The small molecule below binds the protein below.
Small molecule (SMILES): N#C[Fe](=C=O)C#N

Sequence of chain 1.B:
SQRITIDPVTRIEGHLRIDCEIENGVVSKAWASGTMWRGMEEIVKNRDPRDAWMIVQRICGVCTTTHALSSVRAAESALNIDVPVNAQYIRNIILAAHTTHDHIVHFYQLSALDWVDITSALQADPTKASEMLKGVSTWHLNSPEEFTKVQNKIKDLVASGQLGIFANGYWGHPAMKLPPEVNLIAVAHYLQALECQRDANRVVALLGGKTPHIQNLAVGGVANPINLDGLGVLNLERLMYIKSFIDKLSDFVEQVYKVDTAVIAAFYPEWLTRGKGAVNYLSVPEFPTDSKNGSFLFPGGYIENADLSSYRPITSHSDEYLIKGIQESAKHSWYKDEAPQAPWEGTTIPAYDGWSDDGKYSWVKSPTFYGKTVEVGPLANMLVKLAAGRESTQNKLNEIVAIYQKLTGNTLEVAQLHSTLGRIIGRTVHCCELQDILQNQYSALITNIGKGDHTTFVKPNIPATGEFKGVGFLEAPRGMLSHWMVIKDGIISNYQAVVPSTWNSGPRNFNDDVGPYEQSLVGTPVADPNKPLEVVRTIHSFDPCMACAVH

Binding-site contacts:
Ligand atom C1 contacts residue VAL500 of chain 1.B at 3.7 Å (hydrophobic).
Ligand atom C3 contacts residue CYS549 of chain 1.B at 3.2 Å (hydrophobic).
Ligand atom O3 contacts residue VAL500 of chain 1.B at 3.5 Å.
Ligand atom C1 contacts residue ARG479 of chain 1.B at 3.5 Å.
Ligand atom FE contacts residue NI1 of chain 1.J at 2.7 Å.
Ligand atom C3 contacts residue CYS64 of chain 1.B at 3.2 Å (hydrophobic).
Ligand atom C2 contacts residue ALA477 of chain 1.B at 4.1 Å (hydrophobic).
Ligand atom C2 contacts residue NI1 of chain 1.J at 3.8 Å.
Ligand atom C1 contacts residue PRO501 of chain 1.B at 3.7 Å (hydrophobic).
Ligand atom O3 contacts residue LEU482 of chain 1.B at 3.4 Å.
Ligand atom C1 contacts residue CYS64 of chain 1.B at 4.1 Å (hydrophobic).
Ligand atom N1 contacts residue VAL500 of chain 1.B at 3.8 Å.
Ligand atom C3 contacts residue THR67 of chain 1.B at 3.7 Å.
Ligand atom C1 contacts residue SER502 of chain 1.B at 3.8 Å.
Ligand atom N1 contacts residue ARG479 of chain 1.B at 3.5 Å.
Ligand atom C2 contacts residue CYS64 of chain 1.B at 3.0 Å (hydrophobic).
Ligand atom O3 contacts residue ALA477 of chain 1.B at 3.7 Å.
Ligand atom N2 contacts residue ALA477 of chain 1.B at 3.7 Å.
Ligand atom O3 contacts residue PRO501 of chain 1.B at 3.4 Å.
Ligand atom N1 contacts residue CYS549 of chain 1.B at 3.4 Å.
Ligand atom C3 contacts residue VAL500 of chain 1.B at 3.5 Å (hydrophobic).
Ligand atom N2 contacts residue PRO478 of chain 1.B at 3.4 Å.
Ligand atom O3 contacts residue THR67 of chain 1.B at 3.6 Å.
Ligand atom N2 contacts residue CYS64 of chain 1.B at 3.4 Å.
Ligand atom N1 contacts residue CYS546 of chain 1.B at 3.9 Å.
Ligand atom FE contacts residue CYS549 of chain 1.B at 2.3 Å.
Ligand atom N1 contacts residue PRO501 of chain 1.B at 3.5 Å.
Ligand atom N2 contacts residue ARG479 of chain 1.B at 3.0 Å (salt-bridge).
Ligand atom O3 contacts residue CYS64 of chain 1.B at 4.1 Å.
Ligand atom C1 contacts residue CYS549 of chain 1.B at 3.0 Å (hydrophobic).
Ligand atom C2 contacts residue ARG479 of chain 1.B at 3.5 Å.
Ligand atom C2 contacts residue CYS549 of chain 1.B at 4.1 Å (hydrophobic).
Ligand atom C1 contacts residue NI1 of chain 1.J at 3.7 Å.
Ligand atom N1 contacts residue SER502 of chain 1.B at 2.8 Å (h-bond).
Ligand atom C1 contacts residue CYS546 of chain 1.B at 3.9 Å (hydrophobic).
Ligand atom FE contacts residue CYS64 of chain 1.B at 2.2 Å.
Ligand atom C3 contacts residue HIS68 of chain 1.B at 3.5 Å.
Ligand atom C3 contacts residue PRO501 of chain 1.B at 3.8 Å (hydrophobic).
Ligand atom O3 contacts residue CYS549 of chain 1.B at 4.1 Å.
Ligand atom O3 contacts residue HIS68 of chain 1.B at 3.5 Å (h-bond).